Binding-site contacts:
Ligand atom C2 contacts residue ASN921 of chain 1.B at 2.4 Å.
Ligand atom C3 contacts residue ASN921 of chain 1.B at 3.8 Å.
Ligand atom C8 contacts residue ASP919 of chain 1.B at 4.5 Å.
Ligand atom C5 contacts residue ASN921 of chain 1.B at 3.7 Å.
Ligand atom C4 contacts residue ASN921 of chain 1.B at 4.2 Å.
Ligand atom C8 contacts residue ASN921 of chain 1.B at 4.0 Å.
Ligand atom C7 contacts residue ASN921 of chain 1.B at 3.1 Å.
Ligand atom O5 contacts residue ASN921 of chain 1.B at 2.4 Å (h-bond).
Ligand atom N2 contacts residue ASN921 of chain 1.B at 2.8 Å (h-bond).
Ligand atom C1 contacts residue ASN921 of chain 1.B at 1.4 Å.
Ligand atom O7 contacts residue ASN921 of chain 1.B at 3.1 Å (h-bond).

This small molecule binds to this protein.
Small molecule (SMILES): CC(=O)N[C@@H]1[C@@H](O)[C@H](O)[C@@H](CO)O[C@H]1O

Sequence of chain 1.B:
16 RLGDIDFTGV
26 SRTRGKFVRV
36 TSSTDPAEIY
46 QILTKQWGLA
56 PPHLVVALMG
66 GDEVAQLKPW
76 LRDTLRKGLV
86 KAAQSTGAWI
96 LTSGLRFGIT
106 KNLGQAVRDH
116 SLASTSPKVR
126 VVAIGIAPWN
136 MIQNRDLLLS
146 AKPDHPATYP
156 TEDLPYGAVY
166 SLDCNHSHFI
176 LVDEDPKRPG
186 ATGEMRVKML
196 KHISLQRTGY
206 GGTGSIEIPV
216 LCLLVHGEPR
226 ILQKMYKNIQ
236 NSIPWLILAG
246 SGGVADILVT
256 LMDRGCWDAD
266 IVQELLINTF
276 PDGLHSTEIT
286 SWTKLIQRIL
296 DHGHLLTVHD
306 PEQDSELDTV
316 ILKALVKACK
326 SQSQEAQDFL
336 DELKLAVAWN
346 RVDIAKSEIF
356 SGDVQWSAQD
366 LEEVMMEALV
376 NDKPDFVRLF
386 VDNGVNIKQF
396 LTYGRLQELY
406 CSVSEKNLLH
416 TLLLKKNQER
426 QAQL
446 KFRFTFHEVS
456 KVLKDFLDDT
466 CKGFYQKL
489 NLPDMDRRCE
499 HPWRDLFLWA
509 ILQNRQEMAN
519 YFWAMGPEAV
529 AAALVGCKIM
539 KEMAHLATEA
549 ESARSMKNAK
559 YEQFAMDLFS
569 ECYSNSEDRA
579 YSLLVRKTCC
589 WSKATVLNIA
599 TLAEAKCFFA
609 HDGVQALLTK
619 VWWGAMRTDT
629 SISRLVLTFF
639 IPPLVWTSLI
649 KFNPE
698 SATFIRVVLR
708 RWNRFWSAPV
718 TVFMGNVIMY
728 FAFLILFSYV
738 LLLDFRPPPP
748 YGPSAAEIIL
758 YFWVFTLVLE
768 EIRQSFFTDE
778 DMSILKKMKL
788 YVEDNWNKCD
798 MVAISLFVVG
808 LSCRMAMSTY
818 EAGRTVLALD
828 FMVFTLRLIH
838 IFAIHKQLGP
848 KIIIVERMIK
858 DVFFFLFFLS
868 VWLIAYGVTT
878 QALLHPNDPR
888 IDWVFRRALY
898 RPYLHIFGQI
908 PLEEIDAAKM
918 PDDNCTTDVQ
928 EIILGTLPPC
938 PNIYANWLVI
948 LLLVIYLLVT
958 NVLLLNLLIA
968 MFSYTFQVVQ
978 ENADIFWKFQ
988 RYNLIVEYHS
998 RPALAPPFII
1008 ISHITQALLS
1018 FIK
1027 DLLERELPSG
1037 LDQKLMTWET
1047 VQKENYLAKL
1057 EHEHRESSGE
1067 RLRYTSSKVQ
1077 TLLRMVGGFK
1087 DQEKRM